Sequence of chain 53.A:
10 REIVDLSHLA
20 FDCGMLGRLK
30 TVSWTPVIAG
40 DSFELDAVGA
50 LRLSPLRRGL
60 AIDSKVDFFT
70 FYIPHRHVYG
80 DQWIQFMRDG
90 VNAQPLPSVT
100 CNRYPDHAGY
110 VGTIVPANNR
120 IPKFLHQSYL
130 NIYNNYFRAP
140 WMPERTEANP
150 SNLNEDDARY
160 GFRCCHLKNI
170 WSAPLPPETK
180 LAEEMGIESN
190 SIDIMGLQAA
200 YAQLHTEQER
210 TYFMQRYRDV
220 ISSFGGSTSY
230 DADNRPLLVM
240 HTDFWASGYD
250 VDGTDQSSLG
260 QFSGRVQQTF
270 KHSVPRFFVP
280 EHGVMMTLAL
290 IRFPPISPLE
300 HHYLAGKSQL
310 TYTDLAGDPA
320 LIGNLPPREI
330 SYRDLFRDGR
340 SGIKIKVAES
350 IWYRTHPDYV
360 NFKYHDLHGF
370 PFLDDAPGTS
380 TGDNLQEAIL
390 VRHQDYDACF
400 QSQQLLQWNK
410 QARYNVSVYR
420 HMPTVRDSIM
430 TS

This protein binds this small molecule.
Small molecule (SMILES): Nc1ncnc2c1N1CN2[C@H]2C[C@]3(OP3(O)(O)OC[C@H]3OCC[C@@H]3O[P](=O)(O)OC[C@H]3O[C@@H]1C[C@@H]3O)[C@@H](CO[P](=O)(O)O[C@H]1CCO[C@@H]1COP(=O)=O)O2

Sequence of chain 53.C:
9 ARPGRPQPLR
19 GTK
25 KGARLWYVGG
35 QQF

Binding-site contacts:
Ligand atom C2 contacts residue ARG425 of chain 54.A at 3.1 Å.
Ligand atom C2' contacts residue DC1 of chain 53.E at 2.2 Å.
Ligand atom C6 contacts residue GLU208 of chain 53.A at 2.6 Å.
Ligand atom C5' contacts residue ARG28 of chain 53.C at 3.1 Å.
Ligand atom O3' contacts residue DC1 of chain 53.E at 3.3 Å.
Ligand atom OP2 contacts residue ARG425 of chain 54.A at 3.8 Å.
Ligand atom O5' contacts residue ARG425 of chain 54.A at 2.8 Å.
Ligand atom O3' contacts residue THR423 of chain 54.A at 3.8 Å.
Ligand atom C4 contacts residue ARG425 of chain 54.A at 3.6 Å.
Ligand atom C5 contacts residue GLU208 of chain 53.A at 3.4 Å.
Ligand atom N6 contacts residue GLU208 of chain 53.A at 3.4 Å (salt-bridge).
Ligand atom N3 contacts residue ARG425 of chain 54.A at 3.1 Å (salt-bridge).
Ligand atom C5' contacts residue DC1 of chain 53.H at 2.3 Å.
Ligand atom C2 contacts residue GLU208 of chain 53.A at 1.6 Å.
Ligand atom OP1 contacts residue ARG28 of chain 53.C at 3.2 Å (salt-bridge).
Ligand atom OP1 contacts residue GLY34 of chain 53.C at 3.8 Å.
Ligand atom C1' contacts residue ALA27 of chain 53.C at 3.8 Å (hydrophobic).
Ligand atom O4' contacts residue PHE212 of chain 53.A at 3.4 Å.
Ligand atom O5' contacts residue DC1 of chain 53.H at 2.6 Å.
Ligand atom N1 contacts residue ARG425 of chain 54.A at 3.6 Å (salt-bridge).
Ligand atom P contacts residue DC1 of chain 53.H at 2.5 Å.
Ligand atom N1 contacts residue GLU208 of chain 53.A at 1.5 Å (salt-bridge).
Ligand atom C3' contacts residue DC1 of chain 53.E at 2.9 Å.
Ligand atom N3 contacts residue GLU208 of chain 53.A at 2.7 Å (salt-bridge).
Ligand atom OP2 contacts residue ASP426 of chain 54.A at 2.8 Å (salt-bridge).
Ligand atom OP2 contacts residue THR423 of chain 54.A at 2.9 Å.
Ligand atom O5' contacts residue TYR31 of chain 53.C at 3.4 Å (h-bond).
Ligand atom C4' contacts residue DC1 of chain 53.H at 2.8 Å.
Ligand atom C2 contacts residue PHE212 of chain 53.A at 3.8 Å (hydrophobic).
Ligand atom N3 contacts residue PHE212 of chain 53.A at 2.9 Å.
Ligand atom O3' contacts residue ARG425 of chain 54.A at 3.8 Å.
Ligand atom O3' contacts residue ARG28 of chain 53.C at 3.5 Å (salt-bridge).
Ligand atom P contacts residue ARG425 of chain 54.A at 3.5 Å.
Ligand atom C4 contacts residue GLU208 of chain 53.A at 3.4 Å.
Ligand atom C1' contacts residue DC1 of chain 53.E at 3.6 Å.
Ligand atom C1' contacts residue PHE212 of chain 53.A at 3.5 Å (hydrophobic).
Ligand atom OP2 contacts residue DC1 of chain 53.H at 2.0 Å.
Ligand atom C5' contacts residue TYR31 of chain 53.C at 2.9 Å (hydrophobic).
Ligand atom O5' contacts residue ARG28 of chain 53.C at 3.4 Å.
Ligand atom O4' contacts residue ARG425 of chain 54.A at 3.7 Å.

Sequence of chain 54.A:
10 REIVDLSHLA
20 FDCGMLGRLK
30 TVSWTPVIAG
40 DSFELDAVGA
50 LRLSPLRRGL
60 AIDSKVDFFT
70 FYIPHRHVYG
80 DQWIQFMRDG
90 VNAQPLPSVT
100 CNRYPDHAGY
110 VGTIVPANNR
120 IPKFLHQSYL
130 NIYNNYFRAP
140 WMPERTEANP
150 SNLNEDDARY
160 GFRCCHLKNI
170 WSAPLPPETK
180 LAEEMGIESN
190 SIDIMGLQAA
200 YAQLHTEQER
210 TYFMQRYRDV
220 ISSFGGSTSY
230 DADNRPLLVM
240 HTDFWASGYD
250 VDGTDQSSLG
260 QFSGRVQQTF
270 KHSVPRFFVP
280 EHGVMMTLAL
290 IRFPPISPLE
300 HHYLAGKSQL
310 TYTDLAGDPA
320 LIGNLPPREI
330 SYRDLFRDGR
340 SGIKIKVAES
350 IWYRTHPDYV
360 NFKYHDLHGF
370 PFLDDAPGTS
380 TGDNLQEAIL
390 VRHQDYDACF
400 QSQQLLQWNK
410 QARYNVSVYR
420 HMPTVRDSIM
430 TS